Sequence of chain 1.F:
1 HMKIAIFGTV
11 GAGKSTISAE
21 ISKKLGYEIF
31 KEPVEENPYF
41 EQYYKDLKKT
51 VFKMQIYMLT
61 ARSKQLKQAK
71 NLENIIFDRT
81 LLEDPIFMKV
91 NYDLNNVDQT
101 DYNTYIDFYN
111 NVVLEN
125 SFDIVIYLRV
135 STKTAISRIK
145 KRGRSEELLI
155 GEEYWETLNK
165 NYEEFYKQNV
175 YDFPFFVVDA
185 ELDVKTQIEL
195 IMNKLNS

A protein and the small-molecule ligand that binds it are described below.
Small molecule (SMILES): Nc1ncnc2c1ncn2[C@H]1C[C@H](O)[C@@H](CO[P](=O)(O)O[P](=O)(O)OP(=O)(O)O)O1

Binding-site contacts:
Ligand atom O2A contacts residue MG1 of chain 1.R at 2.2 Å.
Ligand atom O3' contacts residue PHE40 of chain 1.F at 3.5 Å.
Ligand atom O1B contacts residue MG1 of chain 1.R at 2.1 Å.
Ligand atom PB contacts residue MG1 of chain 1.R at 3.3 Å.
Ligand atom N6 contacts residue ASP84 of chain 1.F at 3.0 Å (salt-bridge).
Ligand atom O3G contacts residue LYS14 of chain 1.F at 2.8 Å (salt-bridge).
Ligand atom O2G contacts residue MG1 of chain 1.R at 2.2 Å.
Ligand atom O1G contacts residue SER15 of chain 1.F at 2.8 Å (h-bond).
Ligand atom C2 contacts residue TYR43 of chain 1.F at 3.5 Å (hydrophobic).
Ligand atom N6 contacts residue PHE87 of chain 1.F at 3.5 Å.
Ligand atom PA contacts residue ARG79 of chain 1.F at 3.6 Å.
Ligand atom C6 contacts residue PHE87 of chain 1.F at 3.4 Å (hydrophobic).
Ligand atom C5' contacts residue ARG79 of chain 1.F at 3.0 Å.
Ligand atom PG contacts residue MG1 of chain 1.R at 3.4 Å.
Ligand atom C3' contacts residue GLU151 of chain 1.F at 3.5 Å.
Ligand atom PA contacts residue LYS14 of chain 1.F at 3.6 Å.
Ligand atom C2' contacts residue TYR44 of chain 1.F at 3.1 Å (hydrophobic).
Ligand atom O3' contacts residue TYR44 of chain 1.F at 2.6 Å (h-bond).
Ligand atom O1A contacts residue ARG79 of chain 1.F at 2.7 Å (salt-bridge).
Ligand atom O2B contacts residue ASP78 of chain 1.F at 2.8 Å (salt-bridge).
Ligand atom PG contacts residue LYS14 of chain 1.F at 3.5 Å.
Ligand atom O1G contacts residue LYS14 of chain 1.F at 3.4 Å (salt-bridge).
Ligand atom O3B contacts residue SER15 of chain 1.F at 3.2 Å (h-bond).
Ligand atom O1A contacts residue LYS14 of chain 1.F at 3.0 Å (salt-bridge).
Ligand atom PA contacts residue MG1 of chain 1.R at 3.4 Å.
Ligand atom N3 contacts residue MET54 of chain 1.F at 3.6 Å.
Ligand atom O3A contacts residue LYS14 of chain 1.F at 3.0 Å (salt-bridge).
Ligand atom O2G contacts residue GLY11 of chain 1.F at 3.1 Å (h-bond).
Ligand atom N1 contacts residue PHE87 of chain 1.F at 3.3 Å.
Ligand atom C3' contacts residue TYR44 of chain 1.F at 3.4 Å (hydrophobic).
Ligand atom O5' contacts residue ARG79 of chain 1.F at 3.5 Å (salt-bridge).
Ligand atom C8 contacts residue ARG79 of chain 1.F at 3.3 Å.
Ligand atom O3' contacts residue GLU151 of chain 1.F at 2.6 Å (salt-bridge).
Ligand atom O2A contacts residue VAL10 of chain 1.F at 3.4 Å.
Ligand atom O3G contacts residue ALA12 of chain 1.F at 3.4 Å (h-bond).
Ligand atom N7 contacts residue ARG62 of chain 1.F at 3.3 Å (salt-bridge).
Ligand atom N6 contacts residue GLN55 of chain 1.F at 2.8 Å (h-bond).
Ligand atom O3G contacts residue GLY13 of chain 1.F at 2.9 Å (h-bond).
Ligand atom O1G contacts residue GLY13 of chain 1.F at 3.4 Å.
Ligand atom C5' contacts residue GLU32 of chain 1.F at 3.4 Å.